This protein binds this small molecule.
Small molecule (SMILES): OC[C@H]1O[C@@H](O)[C@H](O)[C@@H](O)[C@@H]1O

Sequence of chain 1.B:
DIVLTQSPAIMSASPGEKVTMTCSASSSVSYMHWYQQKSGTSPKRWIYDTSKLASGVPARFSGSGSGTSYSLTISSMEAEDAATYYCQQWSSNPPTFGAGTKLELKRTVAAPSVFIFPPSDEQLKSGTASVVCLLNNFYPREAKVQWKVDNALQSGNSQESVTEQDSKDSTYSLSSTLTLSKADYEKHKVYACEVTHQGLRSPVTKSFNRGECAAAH

Sequence of chain 1.A:
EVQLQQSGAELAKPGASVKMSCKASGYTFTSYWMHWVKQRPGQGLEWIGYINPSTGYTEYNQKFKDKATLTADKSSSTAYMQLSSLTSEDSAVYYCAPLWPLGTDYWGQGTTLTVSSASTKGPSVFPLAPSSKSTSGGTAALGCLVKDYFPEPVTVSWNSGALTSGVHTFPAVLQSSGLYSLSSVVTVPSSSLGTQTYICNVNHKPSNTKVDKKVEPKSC

Binding-site contacts:
Ligand atom O3 contacts residue GLY103 of chain 1.A at 4.3 Å.
Ligand atom O3 contacts residue ASP105 of chain 1.A at 4.5 Å.
Ligand atom O5 contacts residue GLY103 of chain 1.A at 4.0 Å.
Ligand atom O6 contacts residue THR104 of chain 1.A at 4.2 Å.
Ligand atom C5 contacts residue ASP105 of chain 1.A at 4.3 Å.
Ligand atom O4 contacts residue ASP105 of chain 1.A at 2.8 Å (salt-bridge).
Ligand atom O4 contacts residue SER55 of chain 1.B at 3.0 Å (h-bond).
Ligand atom C6 contacts residue ARG45 of chain 1.B at 4.2 Å.
Ligand atom C4 contacts residue ASP105 of chain 1.A at 3.7 Å.
Ligand atom O3 contacts residue SER55 of chain 1.B at 3.4 Å.
Ligand atom C5 contacts residue TYR48 of chain 1.B at 3.9 Å (hydrophobic).
Ligand atom C6 contacts residue GLY103 of chain 1.A at 4.2 Å.
Ligand atom C6 contacts residue TYR48 of chain 1.B at 3.5 Å (hydrophobic).
Ligand atom C6 contacts residue LEU102 of chain 1.A at 4.4 Å (hydrophobic).
Ligand atom O6 contacts residue ARG45 of chain 1.B at 3.7 Å.
Ligand atom O4 contacts residue ALA54 of chain 1.B at 3.8 Å.
Ligand atom O6 contacts residue LEU102 of chain 1.A at 4.0 Å.
Ligand atom O6 contacts residue GLY103 of chain 1.A at 3.1 Å (h-bond).
Ligand atom C6 contacts residue ASP105 of chain 1.A at 3.6 Å.
Ligand atom C3 contacts residue SER55 of chain 1.B at 3.9 Å.
Ligand atom C4 contacts residue SER55 of chain 1.B at 4.3 Å.
Ligand atom O5 contacts residue TYR48 of chain 1.B at 4.3 Å.
Ligand atom O6 contacts residue ASP105 of chain 1.A at 2.7 Å (salt-bridge).
Ligand atom C4 contacts residue GLY103 of chain 1.A at 4.2 Å.